Sequence of chain 3.B:
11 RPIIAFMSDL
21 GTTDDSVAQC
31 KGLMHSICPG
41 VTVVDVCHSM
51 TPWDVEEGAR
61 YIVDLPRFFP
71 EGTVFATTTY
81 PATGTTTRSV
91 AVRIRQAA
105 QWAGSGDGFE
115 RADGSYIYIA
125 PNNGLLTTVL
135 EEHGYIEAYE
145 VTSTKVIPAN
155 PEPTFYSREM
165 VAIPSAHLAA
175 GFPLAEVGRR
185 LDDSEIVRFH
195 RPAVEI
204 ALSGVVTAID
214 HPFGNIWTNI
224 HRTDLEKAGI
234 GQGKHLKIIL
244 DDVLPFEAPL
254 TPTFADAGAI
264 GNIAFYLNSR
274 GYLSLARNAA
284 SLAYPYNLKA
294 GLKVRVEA

Sequence of chain 2.B:
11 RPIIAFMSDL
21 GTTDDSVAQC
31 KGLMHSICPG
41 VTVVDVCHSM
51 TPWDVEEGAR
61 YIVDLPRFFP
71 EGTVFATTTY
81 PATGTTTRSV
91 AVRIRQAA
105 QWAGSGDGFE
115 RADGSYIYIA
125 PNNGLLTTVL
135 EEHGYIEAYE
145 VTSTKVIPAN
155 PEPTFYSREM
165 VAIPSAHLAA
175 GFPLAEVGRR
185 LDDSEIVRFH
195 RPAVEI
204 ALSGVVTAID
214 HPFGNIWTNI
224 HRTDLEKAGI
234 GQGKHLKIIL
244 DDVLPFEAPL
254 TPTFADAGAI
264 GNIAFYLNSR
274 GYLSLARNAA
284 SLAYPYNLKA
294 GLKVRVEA

The small molecule below binds the protein below.
Small molecule (SMILES): Nc1ccnc2c1ncn2[C@@H]1O[C@H](CO)[C@@H](O)[C@H]1O

Binding-site contacts:
Ligand atom O5' contacts residue PHE159 of chain 2.B at 3.1 Å.
Ligand atom C1 contacts residue PHE257 of chain 3.B at 3.3 Å (hydrophobic).
Ligand atom C4 contacts residue TRP53 of chain 2.B at 3.3 Å (hydrophobic).
Ligand atom N6 contacts residue ASN218 of chain 3.B at 2.7 Å (h-bond).
Ligand atom C1 contacts residue ALA282 of chain 3.B at 3.0 Å (hydrophobic).
Ligand atom C4 contacts residue PHE257 of chain 3.B at 3.5 Å (hydrophobic).
Ligand atom C5' contacts residue THR158 of chain 2.B at 3.2 Å.
Ligand atom C2 contacts residue ALA282 of chain 3.B at 3.4 Å (hydrophobic).
Ligand atom N3 contacts residue TRP53 of chain 2.B at 3.3 Å (h-bond).
Ligand atom C2' contacts residue ASP19 of chain 2.B at 3.3 Å.
Ligand atom O5' contacts residue THR158 of chain 2.B at 2.8 Å (h-bond).
Ligand atom O2' contacts residue ASP19 of chain 2.B at 2.7 Å (salt-bridge).
Ligand atom C3' contacts residue ASP19 of chain 2.B at 3.3 Å.
Ligand atom O3' contacts residue SER161 of chain 2.B at 2.9 Å (h-bond).
Ligand atom N9 contacts residue PHE257 of chain 3.B at 3.6 Å.
Ligand atom O5' contacts residue THR83 of chain 2.B at 3.6 Å.
Ligand atom O3' contacts residue TYR80 of chain 2.B at 3.0 Å (h-bond).
Ligand atom C5 contacts residue PHE257 of chain 3.B at 3.5 Å (hydrophobic).
Ligand atom C2 contacts residue PHE257 of chain 3.B at 3.5 Å (hydrophobic).
Ligand atom N6 contacts residue ARG280 of chain 3.B at 3.0 Å (salt-bridge).
Ligand atom C5' contacts residue SER161 of chain 2.B at 3.5 Å.
Ligand atom C6 contacts residue PHE257 of chain 3.B at 3.3 Å (hydrophobic).
Ligand atom N3 contacts residue PRO81 of chain 2.B at 3.4 Å.
Ligand atom O5' contacts residue TYR160 of chain 2.B at 2.9 Å (h-bond).
Ligand atom O3' contacts residue ASP19 of chain 2.B at 2.7 Å (salt-bridge).
Ligand atom C2 contacts residue PRO81 of chain 2.B at 3.6 Å (hydrophobic).
Ligand atom O2' contacts residue TYR80 of chain 2.B at 3.0 Å (h-bond).
Ligand atom O2' contacts residue TRP53 of chain 2.B at 3.4 Å.
Ligand atom O4' contacts residue THR158 of chain 2.B at 3.5 Å (h-bond).
Ligand atom N3 contacts residue PHE257 of chain 3.B at 3.5 Å.
Ligand atom N7 contacts residue PHE216 of chain 3.B at 3.5 Å.
Ligand atom N7 contacts residue PHE257 of chain 3.B at 3.4 Å.
Ligand atom C8 contacts residue PHE216 of chain 3.B at 3.6 Å (hydrophobic).
Ligand atom O5' contacts residue SER161 of chain 2.B at 3.0 Å (h-bond).
Ligand atom N7 contacts residue ASN218 of chain 3.B at 3.1 Å (h-bond).
Ligand atom O2' contacts residue PRO81 of chain 2.B at 3.5 Å (h-bond).
Ligand atom C2' contacts residue PHE216 of chain 3.B at 3.6 Å (hydrophobic).
Ligand atom C1' contacts residue TYR80 of chain 2.B at 3.5 Å (hydrophobic).
Ligand atom C1 contacts residue ARG280 of chain 3.B at 3.5 Å.
Ligand atom N6 contacts residue PHE257 of chain 3.B at 3.3 Å.